A small-molecule ligand and the protein it binds are described below.
Small molecule (SMILES): CCOC(=O)c1sc2cnccc2c1Nc1ccc2c(c1)=CCC=2NO

Binding-site contacts:
Ligand atom C11 contacts residue PHE164 of chain 1.B at 3.3 Å (hydrophobic).
Ligand atom C8 contacts residue THR110 of chain 1.B at 3.7 Å.
Ligand atom N10 contacts residue VAL52 of chain 1.B at 3.8 Å.
Ligand atom C4 contacts residue VAL52 of chain 1.B at 3.8 Å (hydrophobic).
Ligand atom C13 contacts residue PHE164 of chain 1.B at 3.4 Å (hydrophobic).
Ligand atom N21 contacts residue TRP112 of chain 1.B at 3.6 Å.
Ligand atom N10 contacts residue PHE164 of chain 1.B at 3.5 Å.
Ligand atom C19 contacts residue ALA62 of chain 1.B at 3.9 Å (hydrophobic).
Ligand atom O24 contacts residue SER116 of chain 1.B at 4.1 Å.
Ligand atom C5 contacts residue ASP175 of chain 1.B at 4.0 Å.
Ligand atom C11 contacts residue VAL52 of chain 1.B at 4.0 Å (hydrophobic).
Ligand atom O23 contacts residue ASP175 of chain 1.B at 3.6 Å.
Ligand atom N21 contacts residue CYS113 of chain 1.B at 3.2 Å (h-bond).
Ligand atom C20 contacts residue CYS113 of chain 1.B at 4.1 Å (hydrophobic).
Ligand atom O23 contacts residue GLU82 of chain 1.B at 3.5 Å (salt-bridge).
Ligand atom N12 contacts residue LYS64 of chain 1.B at 3.4 Å (salt-bridge).
Ligand atom C25 contacts residue SER116 of chain 1.B at 3.4 Å.
Ligand atom C7 contacts residue LYS64 of chain 1.B at 3.8 Å.
Ligand atom S15 contacts residue ILE44 of chain 1.B at 3.9 Å.
Ligand atom C20 contacts residue ALA62 of chain 1.B at 3.5 Å (hydrophobic).
Ligand atom C19 contacts residue PHE164 of chain 1.B at 3.9 Å (hydrophobic).
Ligand atom C14 contacts residue PHE164 of chain 1.B at 3.9 Å (hydrophobic).
Ligand atom C6 contacts residue LYS64 of chain 1.B at 4.0 Å.
Ligand atom C26 contacts residue ILE44 of chain 1.B at 4.0 Å (hydrophobic).
Ligand atom C5 contacts residue VAL52 of chain 1.B at 4.0 Å (hydrophobic).
Ligand atom C8 contacts residue LYS64 of chain 1.B at 3.8 Å.
Ligand atom C22 contacts residue TRP112 of chain 1.B at 3.7 Å (hydrophobic).
Ligand atom C20 contacts residue GLN111 of chain 1.B at 4.0 Å.
Ligand atom C9 contacts residue ALA62 of chain 1.B at 3.9 Å (hydrophobic).
Ligand atom C16 contacts residue PHE164 of chain 1.B at 3.7 Å (hydrophobic).
Ligand atom C9 contacts residue THR110 of chain 1.B at 3.4 Å.
Ligand atom C22 contacts residue CYS113 of chain 1.B at 3.6 Å (hydrophobic).
Ligand atom C1 contacts residue LYS64 of chain 1.B at 4.0 Å.
Ligand atom N12 contacts residue GLU82 of chain 1.B at 3.2 Å (salt-bridge).
Ligand atom C4 contacts residue PHE164 of chain 1.B at 3.8 Å (hydrophobic).
Ligand atom O23 contacts residue PHE176 of chain 1.B at 4.0 Å.
Ligand atom N12 contacts residue ASP175 of chain 1.B at 3.7 Å.
Ligand atom C3 contacts residue VAL52 of chain 1.B at 3.5 Å (hydrophobic).
Ligand atom C6 contacts residue ASP175 of chain 1.B at 3.6 Å.
Ligand atom C5 contacts residue PHE164 of chain 1.B at 4.0 Å (hydrophobic).

Sequence of chain 1.B:
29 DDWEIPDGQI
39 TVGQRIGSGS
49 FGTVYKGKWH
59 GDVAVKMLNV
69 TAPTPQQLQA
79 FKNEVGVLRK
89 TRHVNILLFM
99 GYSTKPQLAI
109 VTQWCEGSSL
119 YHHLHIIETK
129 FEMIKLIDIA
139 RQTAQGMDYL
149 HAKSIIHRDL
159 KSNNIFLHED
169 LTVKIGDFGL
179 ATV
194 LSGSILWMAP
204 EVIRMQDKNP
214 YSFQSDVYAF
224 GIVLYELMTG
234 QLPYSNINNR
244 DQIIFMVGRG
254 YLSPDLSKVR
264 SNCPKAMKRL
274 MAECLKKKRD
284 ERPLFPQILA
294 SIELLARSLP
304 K